The protein below binds the small molecule below.
Small molecule (SMILES): CC(=O)N[C@@H]1[C@@H](O)[C@H](O)[C@@H](CO)O[C@H]1O

Sequence of chain 1.A:
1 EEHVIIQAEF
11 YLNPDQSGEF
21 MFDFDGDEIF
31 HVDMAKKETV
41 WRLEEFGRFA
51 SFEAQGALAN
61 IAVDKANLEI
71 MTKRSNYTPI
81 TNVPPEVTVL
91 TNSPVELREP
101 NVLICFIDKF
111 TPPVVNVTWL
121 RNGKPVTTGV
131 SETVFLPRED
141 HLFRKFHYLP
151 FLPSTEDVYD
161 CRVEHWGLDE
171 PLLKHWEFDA

Sequence of chain 1.E:
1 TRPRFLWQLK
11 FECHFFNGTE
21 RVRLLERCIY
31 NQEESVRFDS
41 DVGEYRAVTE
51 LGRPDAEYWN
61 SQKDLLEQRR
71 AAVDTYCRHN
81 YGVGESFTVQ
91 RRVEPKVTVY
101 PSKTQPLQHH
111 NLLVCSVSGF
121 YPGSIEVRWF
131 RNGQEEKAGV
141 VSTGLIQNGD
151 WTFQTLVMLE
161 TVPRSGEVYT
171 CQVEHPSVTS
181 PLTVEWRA

Binding-site contacts:
Ligand atom N2 contacts residue ASN76 of chain 1.A at 3.0 Å (h-bond).
Ligand atom C5 contacts residue ASN76 of chain 1.A at 3.7 Å.
Ligand atom C7 contacts residue ARG46 of chain 1.E at 4.0 Å.
Ligand atom O7 contacts residue VAL42 of chain 1.E at 4.3 Å.
Ligand atom C1 contacts residue ASN76 of chain 1.A at 1.4 Å.
Ligand atom C8 contacts residue ASN76 of chain 1.A at 4.3 Å.
Ligand atom C8 contacts residue ARG46 of chain 1.E at 3.1 Å.
Ligand atom C7 contacts residue ASN76 of chain 1.A at 3.3 Å.
Ligand atom O5 contacts residue ASN76 of chain 1.A at 2.3 Å (h-bond).
Ligand atom C3 contacts residue ASN76 of chain 1.A at 3.8 Å.
Ligand atom O7 contacts residue ARG46 of chain 1.E at 4.2 Å.
Ligand atom C4 contacts residue ASN76 of chain 1.A at 4.1 Å.
Ligand atom C2 contacts residue ASN76 of chain 1.A at 2.4 Å.
Ligand atom O7 contacts residue ASN76 of chain 1.A at 3.1 Å (h-bond).